Binding-site contacts:
Ligand atom O4 contacts residue ASN154 of chain 51.F at 3.5 Å (h-bond).
Ligand atom C2 contacts residue ASN154 of chain 51.F at 3.5 Å.
Ligand atom C4 contacts residue ASN154 of chain 51.F at 3.2 Å.
Ligand atom O4 contacts residue THR156 of chain 51.F at 4.2 Å.
Ligand atom N2 contacts residue THR156 of chain 51.F at 4.3 Å.
Ligand atom O6 contacts residue ASP155 of chain 51.F at 4.2 Å.
Ligand atom C4 contacts residue THR156 of chain 51.F at 4.1 Å.
Ligand atom C1 contacts residue MET151 of chain 51.F at 3.6 Å (hydrophobic).
Ligand atom C2 contacts residue HIS148 of chain 51.F at 4.2 Å.
Ligand atom N2 contacts residue GLY150 of chain 51.F at 4.1 Å.
Ligand atom C7 contacts residue THR156 of chain 51.F at 3.4 Å.
Ligand atom C3 contacts residue ASN154 of chain 51.F at 3.5 Å.
Ligand atom C8 contacts residue GLY157 of chain 51.F at 4.5 Å.
Ligand atom C8 contacts residue HIS148 of chain 51.F at 1.2 Å.
Ligand atom N2 contacts residue ASN154 of chain 51.F at 4.3 Å.
Ligand atom C6 contacts residue THR156 of chain 51.F at 1.8 Å.
Ligand atom C7 contacts residue HIS148 of chain 51.F at 2.3 Å.
Ligand atom O7 contacts residue HIS148 of chain 51.F at 3.3 Å (h-bond).
Ligand atom C7 contacts residue MET151 of chain 51.F at 4.0 Å (hydrophobic).
Ligand atom N2 contacts residue HIS148 of chain 51.F at 2.8 Å (h-bond).
Ligand atom C6 contacts residue GLY157 of chain 51.F at 4.2 Å.
Ligand atom O5 contacts residue THR156 of chain 51.F at 3.8 Å.
Ligand atom C2 contacts residue MET151 of chain 51.F at 4.1 Å (hydrophobic).
Ligand atom O6 contacts residue THR156 of chain 51.F at 1.2 Å (h-bond).
Ligand atom C6 contacts residue ASP155 of chain 51.F at 4.3 Å.
Ligand atom O7 contacts residue THR156 of chain 51.F at 2.4 Å.
Ligand atom C2 contacts residue GLY150 of chain 51.F at 4.5 Å.
Ligand atom O5 contacts residue ASN154 of chain 51.F at 2.4 Å (h-bond).
Ligand atom C8 contacts residue MET151 of chain 51.F at 4.1 Å (hydrophobic).
Ligand atom C1 contacts residue GLY150 of chain 51.F at 3.8 Å.
Ligand atom C5 contacts residue ASN154 of chain 51.F at 2.1 Å.
Ligand atom O5 contacts residue ARG164 of chain 51.F at 4.3 Å.
Ligand atom C1 contacts residue ASN154 of chain 51.F at 2.5 Å.
Ligand atom N2 contacts residue MET151 of chain 51.F at 3.4 Å.
Ligand atom O6 contacts residue ASN154 of chain 51.F at 2.4 Å (h-bond).
Ligand atom C5 contacts residue THR156 of chain 51.F at 3.2 Å.
Ligand atom C6 contacts residue ASN154 of chain 51.F at 3.0 Å.
Ligand atom C8 contacts residue THR156 of chain 51.F at 2.9 Å.

Sequence of chain 51.F:
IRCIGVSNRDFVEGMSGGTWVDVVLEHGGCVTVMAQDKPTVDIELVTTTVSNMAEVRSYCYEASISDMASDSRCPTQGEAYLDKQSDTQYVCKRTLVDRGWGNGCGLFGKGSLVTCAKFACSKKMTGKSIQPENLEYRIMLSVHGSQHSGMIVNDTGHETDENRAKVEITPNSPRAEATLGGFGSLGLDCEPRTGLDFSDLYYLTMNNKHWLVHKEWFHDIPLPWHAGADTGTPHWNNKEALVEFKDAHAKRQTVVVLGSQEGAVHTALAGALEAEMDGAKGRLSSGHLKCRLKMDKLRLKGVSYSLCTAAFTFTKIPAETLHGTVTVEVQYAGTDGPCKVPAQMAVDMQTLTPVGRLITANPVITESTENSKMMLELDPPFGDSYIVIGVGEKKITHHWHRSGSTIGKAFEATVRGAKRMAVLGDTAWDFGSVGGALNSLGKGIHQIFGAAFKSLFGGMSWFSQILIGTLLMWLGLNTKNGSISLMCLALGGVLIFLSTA

A small-molecule ligand and the protein it binds are described below.
Small molecule (SMILES): CC(=O)N[C@H]1[C@H](O[C@H]2[C@H](O)[C@@H](NC(C)=O)CO[C@@H]2CO)O[C@H](CO)[C@@H](O)[C@@H]1O